Sequence of chain 1.A:
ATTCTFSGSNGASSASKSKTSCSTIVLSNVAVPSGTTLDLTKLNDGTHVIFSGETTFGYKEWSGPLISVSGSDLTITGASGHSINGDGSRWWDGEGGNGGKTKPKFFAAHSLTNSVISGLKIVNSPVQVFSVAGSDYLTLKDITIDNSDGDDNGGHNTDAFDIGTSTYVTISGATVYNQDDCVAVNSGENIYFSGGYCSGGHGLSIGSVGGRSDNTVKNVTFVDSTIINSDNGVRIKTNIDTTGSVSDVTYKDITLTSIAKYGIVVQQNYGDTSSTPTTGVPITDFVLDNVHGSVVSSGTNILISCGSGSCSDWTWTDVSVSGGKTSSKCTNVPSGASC

Binding-site contacts:
Ligand atom C4 contacts residue SER23 of chain 1.A at 3.5 Å.
Ligand atom O2 contacts residue SER23 of chain 1.A at 3.7 Å.
Ligand atom O3 contacts residue SER23 of chain 1.A at 4.3 Å.
Ligand atom C3 contacts residue SER23 of chain 1.A at 3.0 Å.
Ligand atom O4 contacts residue THR2 of chain 1.A at 4.0 Å.
Ligand atom C5 contacts residue SER21 of chain 1.A at 4.4 Å.
Ligand atom C3 contacts residue THR2 of chain 1.A at 3.8 Å.
Ligand atom O6 contacts residue THR47 of chain 1.A at 3.7 Å.
Ligand atom O6 contacts residue CYS22 of chain 1.A at 3.6 Å.
Ligand atom O6 contacts residue SER23 of chain 1.A at 3.8 Å.
Ligand atom O4 contacts residue THR20 of chain 1.A at 4.1 Å.
Ligand atom C5 contacts residue SER23 of chain 1.A at 2.9 Å.
Ligand atom C4 contacts residue SER21 of chain 1.A at 4.2 Å.
Ligand atom C2 contacts residue ALA1 of chain 1.A at 4.2 Å (hydrophobic).
Ligand atom O4 contacts residue CYS22 of chain 1.A at 3.8 Å.
Ligand atom C4 contacts residue THR2 of chain 1.A at 4.2 Å.
Ligand atom C1 contacts residue SER23 of chain 1.A at 1.4 Å.
Ligand atom O4 contacts residue SER23 of chain 1.A at 4.4 Å.
Ligand atom O6 contacts residue ASN44 of chain 1.A at 3.3 Å.
Ligand atom C6 contacts residue THR20 of chain 1.A at 4.1 Å.
Ligand atom C2 contacts residue SER23 of chain 1.A at 2.5 Å.
Ligand atom O5 contacts residue SER23 of chain 1.A at 2.3 Å (h-bond).
Ligand atom O5 contacts residue CYS22 of chain 1.A at 4.3 Å.
Ligand atom O4 contacts residue SER21 of chain 1.A at 3.1 Å (h-bond).
Ligand atom C1 contacts residue THR2 of chain 1.A at 4.5 Å.
Ligand atom O3 contacts residue THR2 of chain 1.A at 3.9 Å.
Ligand atom C6 contacts residue CYS22 of chain 1.A at 3.8 Å (hydrophobic).
Ligand atom C5 contacts residue THR2 of chain 1.A at 4.3 Å.
Ligand atom C2 contacts residue THR2 of chain 1.A at 4.3 Å.
Ligand atom C6 contacts residue ASN44 of chain 1.A at 3.2 Å.
Ligand atom C6 contacts residue SER23 of chain 1.A at 4.0 Å.
Ligand atom C5 contacts residue CYS22 of chain 1.A at 3.6 Å (hydrophobic).

The small molecule below binds the protein below.
Small molecule (SMILES): OC[C@H]1O[C@H](O)[C@@H](O)[C@@H](O)[C@@H]1O